Binding-site contacts:
Ligand atom C10 contacts residue PHE31 of chain 1.B at 3.6 Å (hydrophobic).
Ligand atom C04 contacts residue HIS209 of chain 1.B at 3.4 Å.
Ligand atom O08 contacts residue ZN1 of chain 1.J at 2.3 Å.
Ligand atom N05 contacts residue HIS209 of chain 1.B at 2.9 Å (h-bond).
Ligand atom C02 contacts residue TRP56 of chain 1.B at 3.6 Å (hydrophobic).
Ligand atom N05 contacts residue ZN1 of chain 1.J at 2.1 Å.
Ligand atom C01 contacts residue ASP87 of chain 1.B at 3.4 Å.
Ligand atom C11 contacts residue TYR36 of chain 1.B at 3.6 Å (hydrophobic).
Ligand atom C11 contacts residue GLY178 of chain 1.B at 4.1 Å.
Ligand atom O07 contacts residue ZN1 of chain 1.J at 4.2 Å.
Ligand atom C04 contacts residue ZN1 of chain 1.J at 2.8 Å.
Ligand atom O07 contacts residue ASN179 of chain 1.B at 3.0 Å (h-bond).
Ligand atom C11 contacts residue ARG174 of chain 1.B at 3.7 Å.
Ligand atom C06 contacts residue HIS209 of chain 1.B at 3.7 Å.
Ligand atom O08 contacts residue HIS148 of chain 1.B at 3.2 Å.
Ligand atom N03 contacts residue HIS209 of chain 1.B at 4.3 Å.
Ligand atom C01 contacts residue HIS209 of chain 1.B at 3.5 Å.
Ligand atom O07 contacts residue HIS148 of chain 1.B at 3.7 Å.
Ligand atom O08 contacts residue CYS167 of chain 1.B at 3.3 Å (h-bond).
Ligand atom O08 contacts residue ZN1 of chain 1.I at 4.2 Å.
Ligand atom C01 contacts residue ZN1 of chain 1.J at 3.2 Å.
Ligand atom C06 contacts residue ZN1 of chain 1.J at 2.9 Å.
Ligand atom O08 contacts residue HIS209 of chain 1.B at 3.2 Å (h-bond).
Ligand atom C06 contacts residue ASN179 of chain 1.B at 4.2 Å.
Ligand atom C09 contacts residue TYR36 of chain 1.B at 4.3 Å (hydrophobic).
Ligand atom N03 contacts residue ASN179 of chain 1.B at 4.4 Å.
Ligand atom N03 contacts residue ZN1 of chain 1.J at 4.0 Å.
Ligand atom C02 contacts residue ZN1 of chain 1.J at 4.2 Å.
Ligand atom C10 contacts residue TYR36 of chain 1.B at 3.7 Å (hydrophobic).
Ligand atom O08 contacts residue ASP87 of chain 1.B at 4.3 Å.
Ligand atom C06 contacts residue CYS167 of chain 1.B at 4.4 Å (hydrophobic).
Ligand atom O07 contacts residue GLY178 of chain 1.B at 3.9 Å.
Ligand atom C11 contacts residue ASN179 of chain 1.B at 4.2 Å.
Ligand atom C04 contacts residue ASP87 of chain 1.B at 4.2 Å.
Ligand atom C04 contacts residue ASN179 of chain 1.B at 4.5 Å.
Ligand atom C09 contacts residue ASN179 of chain 1.B at 3.7 Å.
Ligand atom N05 contacts residue ASP87 of chain 1.B at 3.0 Å (salt-bridge).
Ligand atom C06 contacts residue HIS148 of chain 1.B at 3.6 Å.
Ligand atom C02 contacts residue HIS209 of chain 1.B at 4.3 Å.
Ligand atom C01 contacts residue TRP56 of chain 1.B at 3.4 Å (hydrophobic).

This protein binds this small molecule.
Small molecule (SMILES): CC(C)n1ccnc1C(=O)O

Sequence of chain 1.B:
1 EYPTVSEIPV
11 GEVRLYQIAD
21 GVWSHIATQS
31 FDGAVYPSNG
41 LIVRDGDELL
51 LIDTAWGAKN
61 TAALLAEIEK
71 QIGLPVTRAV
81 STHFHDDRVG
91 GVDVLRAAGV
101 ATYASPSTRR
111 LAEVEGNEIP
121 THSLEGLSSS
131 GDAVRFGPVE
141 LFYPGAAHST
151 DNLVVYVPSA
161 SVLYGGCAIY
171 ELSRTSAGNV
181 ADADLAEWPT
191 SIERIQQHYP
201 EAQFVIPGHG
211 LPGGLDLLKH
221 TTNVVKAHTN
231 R